Binding-site contacts:
Ligand atom C3 contacts residue ARG12 of chain 1.C at 4.3 Å.
Ligand atom O1 contacts residue HIS14 of chain 1.C at 3.3 Å.
Ligand atom C1 contacts residue PRO13 of chain 1.C at 4.5 Å (hydrophobic).
Ligand atom C1 contacts residue MET15 of chain 1.C at 4.5 Å (hydrophobic).
Ligand atom C2 contacts residue PRO13 of chain 1.C at 4.5 Å (hydrophobic).
Ligand atom C17 contacts residue HIS14 of chain 1.C at 4.2 Å.
Ligand atom O1 contacts residue MET15 of chain 1.C at 3.7 Å.
Ligand atom C5 contacts residue MET15 of chain 1.C at 3.4 Å (hydrophobic).
Ligand atom C6 contacts residue MET15 of chain 1.C at 3.3 Å (hydrophobic).
Ligand atom C16 contacts residue HIS14 of chain 1.C at 4.2 Å.
Ligand atom C7 contacts residue ARG12 of chain 1.C at 4.1 Å.
Ligand atom O2 contacts residue MET15 of chain 1.C at 4.1 Å.
Ligand atom C2 contacts residue ARG12 of chain 1.C at 3.7 Å.
Ligand atom O2 contacts residue PRO13 of chain 1.C at 3.6 Å (h-bond).
Ligand atom C11 contacts residue HIS14 of chain 1.C at 4.4 Å.

This small molecule binds to this protein.
Small molecule (SMILES): C[C@H](CCC(=O)O)[C@H]1CC[C@H]2[C@@H]3CC[C@@H]4C[C@H](O)CC[C@]4(C)[C@H]3C[C@H](O)[C@]12C

Sequence of chain 1.C:
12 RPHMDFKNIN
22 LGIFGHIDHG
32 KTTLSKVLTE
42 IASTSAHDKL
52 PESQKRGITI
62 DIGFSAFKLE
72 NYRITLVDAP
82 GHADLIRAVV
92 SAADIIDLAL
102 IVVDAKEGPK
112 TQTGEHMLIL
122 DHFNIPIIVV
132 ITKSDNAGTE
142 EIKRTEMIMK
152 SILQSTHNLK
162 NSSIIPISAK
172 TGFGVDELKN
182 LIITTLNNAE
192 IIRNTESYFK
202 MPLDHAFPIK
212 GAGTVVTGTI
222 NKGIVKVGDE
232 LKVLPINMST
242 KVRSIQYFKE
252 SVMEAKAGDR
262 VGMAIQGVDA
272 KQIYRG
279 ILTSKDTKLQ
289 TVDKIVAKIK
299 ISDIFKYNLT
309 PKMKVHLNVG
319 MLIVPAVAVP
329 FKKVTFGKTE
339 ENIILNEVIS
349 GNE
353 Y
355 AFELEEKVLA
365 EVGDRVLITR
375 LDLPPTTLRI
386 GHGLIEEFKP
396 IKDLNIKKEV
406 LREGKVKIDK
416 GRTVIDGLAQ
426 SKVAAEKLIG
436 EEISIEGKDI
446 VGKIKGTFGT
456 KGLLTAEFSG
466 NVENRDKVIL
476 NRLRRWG